The protein below binds the small molecule below.
Small molecule (SMILES): CC(=O)N[C@@H]1[C@@H](O)[C@H](O)[C@@H](CO)O[C@H]1O

Binding-site contacts:
Ligand atom C3 contacts residue ASN62 of chain 1.B at 3.9 Å.
Ligand atom C4 contacts residue ASN62 of chain 1.B at 4.3 Å.
Ligand atom N2 contacts residue THR61 of chain 1.B at 4.2 Å.
Ligand atom C7 contacts residue ASN62 of chain 1.B at 3.6 Å.
Ligand atom C6 contacts residue LEU36 of chain 1.B at 4.2 Å (hydrophobic).
Ligand atom C1 contacts residue ASN62 of chain 1.B at 1.4 Å.
Ligand atom C5 contacts residue ASN62 of chain 1.B at 3.7 Å.
Ligand atom N2 contacts residue ASN62 of chain 1.B at 3.0 Å (h-bond).
Ligand atom O5 contacts residue ASN62 of chain 1.B at 2.4 Å (h-bond).
Ligand atom O3 contacts residue PRO60 of chain 1.B at 3.9 Å.
Ligand atom O7 contacts residue THR61 of chain 1.B at 4.3 Å.
Ligand atom O7 contacts residue ASN62 of chain 1.B at 4.4 Å.
Ligand atom C8 contacts residue ASN62 of chain 1.B at 3.8 Å.
Ligand atom O6 contacts residue LEU36 of chain 1.B at 3.6 Å.
Ligand atom C2 contacts residue ASN62 of chain 1.B at 2.5 Å.

Sequence of chain 1.B:
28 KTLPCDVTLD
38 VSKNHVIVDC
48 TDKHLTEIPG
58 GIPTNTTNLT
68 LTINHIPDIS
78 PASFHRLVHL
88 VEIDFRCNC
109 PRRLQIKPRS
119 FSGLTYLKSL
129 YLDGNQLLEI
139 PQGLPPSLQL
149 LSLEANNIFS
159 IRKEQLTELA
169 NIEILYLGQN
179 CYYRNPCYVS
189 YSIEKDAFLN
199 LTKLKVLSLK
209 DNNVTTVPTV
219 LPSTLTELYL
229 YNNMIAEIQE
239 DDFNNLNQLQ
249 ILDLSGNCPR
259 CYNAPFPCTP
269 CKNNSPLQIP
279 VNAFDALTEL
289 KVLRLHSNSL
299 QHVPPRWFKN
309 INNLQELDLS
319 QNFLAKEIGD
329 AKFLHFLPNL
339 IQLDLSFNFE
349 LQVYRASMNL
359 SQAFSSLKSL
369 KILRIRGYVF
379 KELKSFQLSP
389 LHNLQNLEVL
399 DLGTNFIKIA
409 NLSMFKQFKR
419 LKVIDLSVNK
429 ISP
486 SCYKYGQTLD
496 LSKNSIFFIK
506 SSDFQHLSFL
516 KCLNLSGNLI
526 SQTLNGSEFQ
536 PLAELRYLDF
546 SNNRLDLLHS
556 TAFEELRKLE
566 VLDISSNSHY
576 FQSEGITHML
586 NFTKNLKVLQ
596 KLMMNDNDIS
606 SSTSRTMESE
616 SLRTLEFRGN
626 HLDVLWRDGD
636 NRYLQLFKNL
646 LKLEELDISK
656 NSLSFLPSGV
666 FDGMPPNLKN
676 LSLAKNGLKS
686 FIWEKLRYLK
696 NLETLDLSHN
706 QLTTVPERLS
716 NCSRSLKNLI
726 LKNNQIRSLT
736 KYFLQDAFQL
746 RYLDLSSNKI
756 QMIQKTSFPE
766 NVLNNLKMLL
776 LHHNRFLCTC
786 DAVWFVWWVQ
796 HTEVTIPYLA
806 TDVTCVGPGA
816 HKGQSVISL